Binding-site contacts:
Ligand atom C8 contacts residue ARG272 of chain 1.A at 3.4 Å.
Ligand atom O26 contacts residue LYS271 of chain 1.A at 3.1 Å (salt-bridge).
Ligand atom C34 contacts residue THR37 of chain 1.A at 3.3 Å.
Ligand atom C30 contacts residue ASP366 of chain 1.A at 3.5 Å.
Ligand atom C9 contacts residue GLY339 of chain 1.A at 3.6 Å.
Ligand atom N10 contacts residue ARG272 of chain 1.A at 3.7 Å.
Ligand atom O22 contacts residue GLY339 of chain 1.A at 3.3 Å.
Ligand atom C15 contacts residue ARG272 of chain 1.A at 3.7 Å.
Ligand atom C28 contacts residue TYR15 of chain 1.A at 3.7 Å (hydrophobic).
Ligand atom C35 contacts residue THR37 of chain 1.A at 3.1 Å.
Ligand atom C6 contacts residue ARG342 of chain 1.A at 3.7 Å.
Ligand atom C36 contacts residue THR37 of chain 1.A at 3.4 Å.
Ligand atom O27 contacts residue LYS271 of chain 1.A at 3.4 Å (salt-bridge).
Ligand atom N7 contacts residue ARG342 of chain 1.A at 3.5 Å (salt-bridge).
Ligand atom CL21 contacts residue ARG272 of chain 1.A at 3.6 Å.
Ligand atom C30 contacts residue TYR15 of chain 1.A at 3.6 Å (hydrophobic).
Ligand atom C4 contacts residue SER275 of chain 1.A at 3.4 Å.
Ligand atom C16 contacts residue ARG272 of chain 1.A at 3.6 Å.
Ligand atom C14 contacts residue ARG272 of chain 1.A at 3.6 Å.
Ligand atom C12 contacts residue ARG342 of chain 1.A at 3.2 Å.
Ligand atom O27 contacts residue SER340 of chain 1.A at 3.5 Å (h-bond).
Ligand atom C2 contacts residue SER275 of chain 1.A at 3.2 Å.
Ligand atom C36 contacts residue ASP366 of chain 1.A at 3.6 Å.
Ligand atom N38 contacts residue ASN35 of chain 1.A at 3.7 Å.
Ligand atom C12 contacts residue ASP366 of chain 1.A at 3.1 Å.
Ligand atom C32 contacts residue TYR15 of chain 1.A at 3.6 Å (hydrophobic).
Ligand atom N3 contacts residue LYS271 of chain 1.A at 3.7 Å.
Ligand atom N11 contacts residue ARG342 of chain 1.A at 3.6 Å.
Ligand atom N10 contacts residue SER275 of chain 1.A at 3.6 Å.
Ligand atom N1 contacts residue ARG272 of chain 1.A at 3.7 Å.
Ligand atom O26 contacts residue GLU268 of chain 1.A at 2.6 Å (salt-bridge).
Ligand atom N7 contacts residue ARG272 of chain 1.A at 3.6 Å.
Ligand atom C24 contacts residue GLU268 of chain 1.A at 3.7 Å.
Ligand atom O27 contacts residue GLY230 of chain 1.A at 3.2 Å.
Ligand atom CL20 contacts residue ARG272 of chain 1.A at 3.6 Å.
Ligand atom N1 contacts residue SER275 of chain 1.A at 2.4 Å (h-bond).
Ligand atom C2 contacts residue ILE343 of chain 1.A at 3.6 Å (hydrophobic).
Ligand atom N10 contacts residue ARG342 of chain 1.A at 3.5 Å.
Ligand atom C4 contacts residue ARG272 of chain 1.A at 3.6 Å.
Ligand atom O22 contacts residue SER340 of chain 1.A at 3.4 Å (h-bond).

Sequence of chain 1.A:
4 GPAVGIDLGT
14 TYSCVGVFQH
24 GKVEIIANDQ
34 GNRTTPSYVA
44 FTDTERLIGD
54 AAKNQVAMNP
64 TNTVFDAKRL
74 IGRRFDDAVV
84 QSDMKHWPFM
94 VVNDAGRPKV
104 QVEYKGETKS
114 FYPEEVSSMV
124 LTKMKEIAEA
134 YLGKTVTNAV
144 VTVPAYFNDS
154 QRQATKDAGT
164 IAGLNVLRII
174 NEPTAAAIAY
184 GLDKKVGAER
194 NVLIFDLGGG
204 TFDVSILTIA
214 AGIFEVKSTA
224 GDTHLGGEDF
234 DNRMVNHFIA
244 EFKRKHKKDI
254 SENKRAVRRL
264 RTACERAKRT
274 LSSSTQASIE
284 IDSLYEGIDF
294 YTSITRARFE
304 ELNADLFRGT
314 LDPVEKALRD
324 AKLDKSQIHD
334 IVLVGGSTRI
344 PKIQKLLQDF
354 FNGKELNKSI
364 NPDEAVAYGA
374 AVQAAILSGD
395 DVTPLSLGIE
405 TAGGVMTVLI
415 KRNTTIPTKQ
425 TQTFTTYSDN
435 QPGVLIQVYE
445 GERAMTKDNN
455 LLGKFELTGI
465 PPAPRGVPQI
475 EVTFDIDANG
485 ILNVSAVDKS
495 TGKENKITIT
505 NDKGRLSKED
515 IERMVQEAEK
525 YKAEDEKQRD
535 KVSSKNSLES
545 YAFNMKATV

This protein binds this small molecule.
Small molecule (SMILES): N#Cc1ccc(COC[C@H]2O[C@@H](n3c(NCc4ccc(Cl)c(Cl)c4)nc4c(N)ncnc43)[C@H](O)[C@@H]2O)cc1